Binding-site contacts:
Ligand atom O7 contacts residue HIS410 of chain 1.A at 3.0 Å (h-bond).
Ligand atom O6 contacts residue ASN412 of chain 1.A at 3.1 Å.
Ligand atom C5 contacts residue ASN434 of chain 1.A at 3.7 Å.
Ligand atom C1 contacts residue ASN434 of chain 1.A at 1.4 Å.
Ligand atom C6 contacts residue ASN412 of chain 1.A at 4.2 Å.
Ligand atom O5 contacts residue ASN412 of chain 1.A at 3.5 Å.
Ligand atom O7 contacts residue PRO409 of chain 1.A at 4.4 Å.
Ligand atom C1 contacts residue ASN412 of chain 1.A at 4.2 Å.
Ligand atom O5 contacts residue HIS410 of chain 1.A at 3.6 Å.
Ligand atom C2 contacts residue HIS410 of chain 1.A at 4.3 Å.
Ligand atom O6 contacts residue ARG389 of chain 1.A at 4.4 Å.
Ligand atom C8 contacts residue ASN434 of chain 1.A at 4.0 Å.
Ligand atom O6 contacts residue THR388 of chain 1.A at 4.5 Å.
Ligand atom C2 contacts residue ASN434 of chain 1.A at 2.5 Å.
Ligand atom C7 contacts residue HIS410 of chain 1.A at 4.1 Å.
Ligand atom C5 contacts residue ASN412 of chain 1.A at 4.3 Å.
Ligand atom O7 contacts residue ASN434 of chain 1.A at 3.1 Å (h-bond).
Ligand atom C4 contacts residue ASN434 of chain 1.A at 4.2 Å.
Ligand atom O5 contacts residue ASN434 of chain 1.A at 2.4 Å (h-bond).
Ligand atom C6 contacts residue THR388 of chain 1.A at 4.2 Å.
Ligand atom C7 contacts residue ASN434 of chain 1.A at 3.2 Å.
Ligand atom C3 contacts residue ASN434 of chain 1.A at 3.8 Å.
Ligand atom N2 contacts residue ASN434 of chain 1.A at 2.9 Å (h-bond).
Ligand atom C1 contacts residue HIS410 of chain 1.A at 3.8 Å.

A protein and the small-molecule ligand that binds it are described below.
Small molecule (SMILES): CC(=O)N[C@@H]1[C@@H](O)[C@H](O)[C@@H](CO)O[C@H]1O

Sequence of chain 1.A:
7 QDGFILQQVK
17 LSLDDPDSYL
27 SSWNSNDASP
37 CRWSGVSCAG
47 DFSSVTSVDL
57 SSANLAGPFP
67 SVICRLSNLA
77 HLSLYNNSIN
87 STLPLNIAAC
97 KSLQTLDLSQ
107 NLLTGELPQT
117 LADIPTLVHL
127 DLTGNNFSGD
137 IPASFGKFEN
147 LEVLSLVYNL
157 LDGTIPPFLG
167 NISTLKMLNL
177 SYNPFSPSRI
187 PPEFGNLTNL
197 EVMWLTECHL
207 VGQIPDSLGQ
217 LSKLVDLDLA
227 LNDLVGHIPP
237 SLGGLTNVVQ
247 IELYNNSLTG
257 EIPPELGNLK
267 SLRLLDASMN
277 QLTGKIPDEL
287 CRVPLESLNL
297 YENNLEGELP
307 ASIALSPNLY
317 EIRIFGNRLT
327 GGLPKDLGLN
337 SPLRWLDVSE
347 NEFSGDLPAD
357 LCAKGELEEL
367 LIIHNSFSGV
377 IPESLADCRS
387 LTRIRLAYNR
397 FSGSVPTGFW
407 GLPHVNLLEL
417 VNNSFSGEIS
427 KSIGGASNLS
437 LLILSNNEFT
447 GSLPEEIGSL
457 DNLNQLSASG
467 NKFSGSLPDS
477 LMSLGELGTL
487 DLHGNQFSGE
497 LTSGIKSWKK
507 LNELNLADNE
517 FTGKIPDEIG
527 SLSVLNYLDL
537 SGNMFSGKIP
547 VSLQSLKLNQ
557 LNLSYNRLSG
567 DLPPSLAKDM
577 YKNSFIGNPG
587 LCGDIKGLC